A protein and the small-molecule ligand that binds it are described below.
Small molecule (SMILES): CC(=O)N[C@@H]1[C@@H](O)[C@H](O)[C@@H](CO)O[C@H]1O

Binding-site contacts:
Ligand atom C8 contacts residue SER112 of chain 1.C at 4.4 Å.
Ligand atom C3 contacts residue SER112 of chain 1.C at 3.8 Å.
Ligand atom N2 contacts residue SER101 of chain 1.C at 3.9 Å.
Ligand atom O5 contacts residue SER112 of chain 1.C at 2.4 Å (h-bond).
Ligand atom C4 contacts residue SER112 of chain 1.C at 4.2 Å.
Ligand atom O5 contacts residue SER101 of chain 1.C at 4.0 Å.
Ligand atom C6 contacts residue PRO100 of chain 1.C at 4.4 Å (hydrophobic).
Ligand atom C2 contacts residue SER112 of chain 1.C at 2.5 Å.
Ligand atom C1 contacts residue SER112 of chain 1.C at 1.5 Å.
Ligand atom N2 contacts residue SER112 of chain 1.C at 2.9 Å (h-bond).
Ligand atom C7 contacts residue SER112 of chain 1.C at 3.3 Å.
Ligand atom O5 contacts residue PRO100 of chain 1.C at 3.6 Å.
Ligand atom C2 contacts residue SER101 of chain 1.C at 3.7 Å.
Ligand atom C5 contacts residue SER112 of chain 1.C at 3.7 Å.
Ligand atom O6 contacts residue PRO100 of chain 1.C at 3.7 Å.
Ligand atom O6 contacts residue SER101 of chain 1.C at 3.5 Å (h-bond).
Ligand atom C1 contacts residue SER101 of chain 1.C at 3.7 Å.
Ligand atom O7 contacts residue SER112 of chain 1.C at 3.5 Å (h-bond).

Sequence of chain 1.C:
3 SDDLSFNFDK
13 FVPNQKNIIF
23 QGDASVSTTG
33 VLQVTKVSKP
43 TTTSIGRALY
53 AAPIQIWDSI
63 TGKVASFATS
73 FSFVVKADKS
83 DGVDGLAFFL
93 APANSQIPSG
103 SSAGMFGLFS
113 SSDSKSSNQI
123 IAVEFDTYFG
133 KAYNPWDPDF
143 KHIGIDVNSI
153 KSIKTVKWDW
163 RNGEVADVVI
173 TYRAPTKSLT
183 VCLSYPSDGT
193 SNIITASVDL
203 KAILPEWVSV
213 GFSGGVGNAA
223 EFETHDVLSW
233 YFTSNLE